Binding-site contacts:
Ligand atom C3 contacts residue TYR59 of chain 1.A at 4.4 Å (hydrophobic).
Ligand atom C8 contacts residue ILE112 of chain 1.A at 4.3 Å (hydrophobic).
Ligand atom N1 contacts residue ILE112 of chain 1.A at 2.8 Å.
Ligand atom C5 contacts residue ILE112 of chain 1.A at 3.2 Å (hydrophobic).
Ligand atom C1 contacts residue ILE112 of chain 1.A at 3.7 Å (hydrophobic).
Ligand atom O1 contacts residue TYR104 of chain 1.A at 3.4 Å.
Ligand atom N1 contacts residue TYR59 of chain 1.A at 2.8 Å (h-bond).
Ligand atom C2 contacts residue ILE112 of chain 1.A at 3.5 Å (hydrophobic).
Ligand atom C9 contacts residue TYR104 of chain 1.A at 4.3 Å (hydrophobic).
Ligand atom C7 contacts residue ILE112 of chain 1.A at 4.0 Å (hydrophobic).
Ligand atom N2 contacts residue ILE112 of chain 1.A at 4.2 Å.
Ligand atom N2 contacts residue VAL54 of chain 1.A at 3.9 Å.
Ligand atom C3 contacts residue ILE112 of chain 1.A at 3.8 Å (hydrophobic).
Ligand atom C contacts residue ILE112 of chain 1.A at 3.9 Å (hydrophobic).
Ligand atom C8 contacts residue TYR59 of chain 1.A at 4.0 Å (hydrophobic).
Ligand atom C5 contacts residue TYR59 of chain 1.A at 3.2 Å (hydrophobic).
Ligand atom C6 contacts residue TYR59 of chain 1.A at 3.3 Å (hydrophobic).
Ligand atom C6 contacts residue ILE112 of chain 1.A at 3.5 Å (hydrophobic).
Ligand atom O1 contacts residue TYR62 of chain 1.A at 4.2 Å.
Ligand atom N2 contacts residue TYR62 of chain 1.A at 4.1 Å.
Ligand atom C contacts residue PHE50 of chain 1.A at 3.4 Å (hydrophobic).
Ligand atom C7 contacts residue TYR59 of chain 1.A at 4.0 Å (hydrophobic).
Ligand atom C1 contacts residue PHE50 of chain 1.A at 4.5 Å (hydrophobic).
Ligand atom O contacts residue TYR104 of chain 1.A at 3.3 Å.
Ligand atom C4 contacts residue TYR59 of chain 1.A at 3.4 Å (hydrophobic).
Ligand atom C3 contacts residue TYR104 of chain 1.A at 4.3 Å (hydrophobic).
Ligand atom C contacts residue PRO49 of chain 1.A at 3.4 Å (hydrophobic).
Ligand atom C4 contacts residue ILE112 of chain 1.A at 4.0 Å (hydrophobic).
Ligand atom C contacts residue VAL54 of chain 1.A at 3.6 Å (hydrophobic).
Ligand atom C9 contacts residue ILE112 of chain 1.A at 4.0 Å (hydrophobic).
Ligand atom N contacts residue ILE112 of chain 1.A at 3.3 Å.
Ligand atom O contacts residue TYR59 of chain 1.A at 4.2 Å.
Ligand atom C1 contacts residue PRO49 of chain 1.A at 4.4 Å (hydrophobic).
Ligand atom C9 contacts residue TYR59 of chain 1.A at 3.6 Å (hydrophobic).
Ligand atom O1 contacts residue VAL54 of chain 1.A at 4.4 Å.
Ligand atom N2 contacts residue TYR104 of chain 1.A at 4.2 Å.
Ligand atom N contacts residue TYR59 of chain 1.A at 3.1 Å.
Ligand atom C2 contacts residue VAL54 of chain 1.A at 4.1 Å (hydrophobic).
Ligand atom C1 contacts residue VAL54 of chain 1.A at 3.6 Å (hydrophobic).
Ligand atom C4 contacts residue TYR104 of chain 1.A at 4.0 Å (hydrophobic).

The protein below binds the small molecule below.
Small molecule (SMILES): Cc1cc(Cn2nc(C)ccc2=O)on1

Sequence of chain 1.A:
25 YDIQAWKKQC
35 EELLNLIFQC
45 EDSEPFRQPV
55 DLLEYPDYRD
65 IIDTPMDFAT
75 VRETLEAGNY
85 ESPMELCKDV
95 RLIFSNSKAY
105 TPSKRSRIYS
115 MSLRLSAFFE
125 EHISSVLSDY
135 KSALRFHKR